Sequence of chain 1.A:
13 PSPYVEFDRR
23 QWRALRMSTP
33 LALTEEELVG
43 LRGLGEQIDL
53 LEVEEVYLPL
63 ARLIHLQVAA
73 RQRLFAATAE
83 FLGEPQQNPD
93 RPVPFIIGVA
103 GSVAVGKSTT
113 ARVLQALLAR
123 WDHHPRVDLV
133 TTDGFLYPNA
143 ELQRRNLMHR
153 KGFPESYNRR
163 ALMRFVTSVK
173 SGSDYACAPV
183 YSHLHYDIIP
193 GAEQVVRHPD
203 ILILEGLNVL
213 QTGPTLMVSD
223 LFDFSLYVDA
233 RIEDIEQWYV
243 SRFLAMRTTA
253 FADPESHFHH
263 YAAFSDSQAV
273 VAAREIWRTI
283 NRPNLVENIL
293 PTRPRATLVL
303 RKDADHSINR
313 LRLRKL

Binding-site contacts:
Ligand atom CAQ contacts residue MET248 of chain 1.A at 3.7 Å (hydrophobic).
Ligand atom CAB contacts residue TYR188 of chain 1.A at 3.8 Å (hydrophobic).
Ligand atom CBB contacts residue TYR241 of chain 1.A at 3.5 Å (hydrophobic).
Ligand atom CAA contacts residue PHE245 of chain 1.A at 3.4 Å (hydrophobic).
Ligand atom CBD contacts residue TYR188 of chain 1.A at 3.7 Å (hydrophobic).
Ligand atom OAD contacts residue TYR188 of chain 1.A at 3.2 Å.
Ligand atom CAH contacts residue ALA106 of chain 1.A at 3.9 Å (hydrophobic).
Ligand atom NAS contacts residue TYR241 of chain 1.A at 3.4 Å (h-bond).
Ligand atom NAR contacts residue TYR241 of chain 1.A at 2.5 Å (h-bond).
Ligand atom CAA contacts residue TYR241 of chain 1.A at 3.3 Å (hydrophobic).
Ligand atom CAO contacts residue ASP135 of chain 1.A at 3.8 Å.
Ligand atom CAH contacts residue VAL105 of chain 1.A at 3.5 Å (hydrophobic).
Ligand atom SAV contacts residue PHE245 of chain 1.A at 3.9 Å.
Ligand atom OAU contacts residue MET248 of chain 1.A at 3.5 Å.
Ligand atom CAC contacts residue PHE260 of chain 1.A at 3.3 Å (hydrophobic).
Ligand atom NAR contacts residue ASN283 of chain 1.A at 3.6 Å (h-bond).
Ligand atom OAD contacts residue TYR183 of chain 1.A at 3.9 Å.
Ligand atom CAQ contacts residue PHE253 of chain 1.A at 3.9 Å (hydrophobic).
Ligand atom CAL contacts residue ALA106 of chain 1.A at 4.0 Å (hydrophobic).
Ligand atom NAS contacts residue ASN283 of chain 1.A at 3.0 Å (h-bond).
Ligand atom CAY contacts residue MET248 of chain 1.A at 4.0 Å (hydrophobic).
Ligand atom CAK contacts residue ASP135 of chain 1.A at 3.4 Å.
Ligand atom CAN contacts residue GLY154 of chain 1.A at 4.0 Å.
Ligand atom CAH contacts residue ARG244 of chain 1.A at 3.5 Å.
Ligand atom FAE contacts residue VAL105 of chain 1.A at 3.7 Å.
Ligand atom CAK contacts residue TYR159 of chain 1.A at 3.8 Å (hydrophobic).
Ligand atom CAL contacts residue ARG244 of chain 1.A at 3.8 Å.
Ligand atom NAS contacts residue ILE278 of chain 1.A at 3.9 Å.
Ligand atom CAK contacts residue LEU209 of chain 1.A at 3.8 Å (hydrophobic).
Ligand atom CAJ contacts residue LEU138 of chain 1.A at 3.5 Å (hydrophobic).
Ligand atom CAI contacts residue VAL105 of chain 1.A at 3.6 Å (hydrophobic).
Ligand atom CAB contacts residue ILE282 of chain 1.A at 3.8 Å (hydrophobic).
Ligand atom CAC contacts residue TYR188 of chain 1.A at 3.1 Å (hydrophobic).
Ligand atom CAJ contacts residue TYR159 of chain 1.A at 3.7 Å (hydrophobic).
Ligand atom CAX contacts residue TYR241 of chain 1.A at 3.4 Å (hydrophobic).
Ligand atom CAP contacts residue MET248 of chain 1.A at 3.6 Å (hydrophobic).
Ligand atom NAR contacts residue ILE278 of chain 1.A at 3.9 Å.
Ligand atom CAL contacts residue TYR241 of chain 1.A at 3.5 Å (hydrophobic).
Ligand atom FAF contacts residue HIS185 of chain 1.A at 3.3 Å.
Ligand atom CAJ contacts residue GLY154 of chain 1.A at 3.8 Å.

This protein binds this small molecule.
Small molecule (SMILES): Cc1ccccc1OCCSc1nnc([C@H](C)NC(=O)c2ccccc2C(F)(F)F)n1C